Sequence of chain 1.B:
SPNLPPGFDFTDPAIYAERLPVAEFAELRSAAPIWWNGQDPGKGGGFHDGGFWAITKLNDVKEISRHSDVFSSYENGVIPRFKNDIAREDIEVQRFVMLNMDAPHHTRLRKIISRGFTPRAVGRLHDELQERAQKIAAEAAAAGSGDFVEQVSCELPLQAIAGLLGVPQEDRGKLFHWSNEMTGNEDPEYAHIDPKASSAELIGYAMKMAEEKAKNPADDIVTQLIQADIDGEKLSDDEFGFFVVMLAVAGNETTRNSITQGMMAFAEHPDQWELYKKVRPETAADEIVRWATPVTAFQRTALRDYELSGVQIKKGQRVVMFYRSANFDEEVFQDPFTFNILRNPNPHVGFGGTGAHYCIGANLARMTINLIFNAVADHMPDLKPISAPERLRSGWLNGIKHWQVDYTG

Binding-site contacts:
Ligand atom C27 contacts residue MET185 of chain 1.B at 3.7 Å (hydrophobic).
Ligand atom C23 contacts residue GLN97 of chain 1.B at 3.8 Å.
Ligand atom C13 contacts residue LEU102 of chain 1.B at 4.1 Å (hydrophobic).
Ligand atom C24 contacts residue GLN97 of chain 1.B at 3.7 Å.
Ligand atom C17 contacts residue VAL252 of chain 1.B at 3.6 Å (hydrophobic).
Ligand atom C28 contacts residue MET185 of chain 1.B at 3.4 Å (hydrophobic).
Ligand atom C13 contacts residue HEM1 of chain 1.L at 3.9 Å.
Ligand atom O01 contacts residue MET185 of chain 1.B at 3.6 Å.
Ligand atom C10 contacts residue VAL252 of chain 1.B at 3.5 Å (hydrophobic).
Ligand atom C05 contacts residue PHE245 of chain 1.B at 3.9 Å (hydrophobic).
Ligand atom C12 contacts residue ALA253 of chain 1.B at 3.8 Å (hydrophobic).
Ligand atom C11 contacts residue LEU102 of chain 1.B at 3.8 Å (hydrophobic).
Ligand atom C16 contacts residue VAL252 of chain 1.B at 4.0 Å (hydrophobic).
Ligand atom C05 contacts residue VAL96 of chain 1.B at 3.9 Å (hydrophobic).
Ligand atom C15 contacts residue PHE301 of chain 1.B at 3.9 Å (hydrophobic).
Ligand atom C21 contacts residue GLN97 of chain 1.B at 3.1 Å.
Ligand atom C15 contacts residue ALA253 of chain 1.B at 3.9 Å (hydrophobic).
Ligand atom C17 contacts residue ILE82 of chain 1.B at 3.9 Å (hydrophobic).
Ligand atom C03 contacts residue VAL248 of chain 1.B at 3.9 Å (hydrophobic).
Ligand atom C03 contacts residue VAL100 of chain 1.B at 3.8 Å (hydrophobic).
Ligand atom C11 contacts residue VAL252 of chain 1.B at 4.0 Å (hydrophobic).
Ligand atom C10 contacts residue LEU102 of chain 1.B at 3.9 Å (hydrophobic).
Ligand atom C27 contacts residue ASN188 of chain 1.B at 3.8 Å.
Ligand atom C18 contacts residue VAL252 of chain 1.B at 4.0 Å (hydrophobic).
Ligand atom N14 contacts residue ALA253 of chain 1.B at 3.7 Å.
Ligand atom C25 contacts residue ILE82 of chain 1.B at 3.9 Å (hydrophobic).
Ligand atom C24 contacts residue PHE85 of chain 1.B at 3.6 Å (hydrophobic).
Ligand atom C22 contacts residue GLN97 of chain 1.B at 4.1 Å.
Ligand atom C12 contacts residue LEU102 of chain 1.B at 3.4 Å (hydrophobic).
Ligand atom C24 contacts residue ILE82 of chain 1.B at 3.6 Å (hydrophobic).
Ligand atom C13 contacts residue ALA253 of chain 1.B at 3.4 Å (hydrophobic).
Ligand atom C08 contacts residue VAL252 of chain 1.B at 4.0 Å (hydrophobic).
Ligand atom C09 contacts residue VAL252 of chain 1.B at 3.8 Å (hydrophobic).
Ligand atom N20 contacts residue GLN97 of chain 1.B at 4.1 Å.
Ligand atom C17 contacts residue TRP399 of chain 1.B at 3.9 Å (hydrophobic).
Ligand atom C04 contacts residue VAL96 of chain 1.B at 3.8 Å (hydrophobic).
Ligand atom N14 contacts residue HEM1 of chain 1.L at 4.0 Å.
Ligand atom C16 contacts residue TRP399 of chain 1.B at 4.1 Å (hydrophobic).
Ligand atom C18 contacts residue ILE82 of chain 1.B at 3.5 Å (hydrophobic).
Ligand atom C02 contacts residue MET185 of chain 1.B at 4.0 Å (hydrophobic).

The protein below binds the small molecule below.
Small molecule (SMILES): CCCC(=O)c1cc2cc(-c3ccncc3)ccc2n1CCC1CCNCC1